Sequence of chain 1.O:
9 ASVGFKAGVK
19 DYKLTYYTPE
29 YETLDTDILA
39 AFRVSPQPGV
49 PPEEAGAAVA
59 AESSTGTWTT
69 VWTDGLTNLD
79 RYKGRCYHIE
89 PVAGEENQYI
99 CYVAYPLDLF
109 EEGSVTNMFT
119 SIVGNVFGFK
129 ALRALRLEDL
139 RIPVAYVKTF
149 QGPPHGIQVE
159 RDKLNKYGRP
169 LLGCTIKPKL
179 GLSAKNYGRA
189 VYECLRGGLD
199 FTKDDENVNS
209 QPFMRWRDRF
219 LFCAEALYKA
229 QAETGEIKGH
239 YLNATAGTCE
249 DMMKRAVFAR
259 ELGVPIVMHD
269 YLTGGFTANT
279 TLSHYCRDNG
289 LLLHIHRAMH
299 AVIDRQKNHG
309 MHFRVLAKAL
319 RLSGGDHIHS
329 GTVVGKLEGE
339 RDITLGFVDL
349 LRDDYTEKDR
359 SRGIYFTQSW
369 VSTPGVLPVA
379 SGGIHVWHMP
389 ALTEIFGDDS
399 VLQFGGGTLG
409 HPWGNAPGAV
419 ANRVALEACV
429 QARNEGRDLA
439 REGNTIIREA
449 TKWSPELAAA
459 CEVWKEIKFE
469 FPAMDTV

This protein binds this small molecule.
Small molecule (SMILES): O=P(O)(O)OC[C@@H](O)[C@H](O)C(O)(O)COP(=O)(O)O

Sequence of chain 1.M:
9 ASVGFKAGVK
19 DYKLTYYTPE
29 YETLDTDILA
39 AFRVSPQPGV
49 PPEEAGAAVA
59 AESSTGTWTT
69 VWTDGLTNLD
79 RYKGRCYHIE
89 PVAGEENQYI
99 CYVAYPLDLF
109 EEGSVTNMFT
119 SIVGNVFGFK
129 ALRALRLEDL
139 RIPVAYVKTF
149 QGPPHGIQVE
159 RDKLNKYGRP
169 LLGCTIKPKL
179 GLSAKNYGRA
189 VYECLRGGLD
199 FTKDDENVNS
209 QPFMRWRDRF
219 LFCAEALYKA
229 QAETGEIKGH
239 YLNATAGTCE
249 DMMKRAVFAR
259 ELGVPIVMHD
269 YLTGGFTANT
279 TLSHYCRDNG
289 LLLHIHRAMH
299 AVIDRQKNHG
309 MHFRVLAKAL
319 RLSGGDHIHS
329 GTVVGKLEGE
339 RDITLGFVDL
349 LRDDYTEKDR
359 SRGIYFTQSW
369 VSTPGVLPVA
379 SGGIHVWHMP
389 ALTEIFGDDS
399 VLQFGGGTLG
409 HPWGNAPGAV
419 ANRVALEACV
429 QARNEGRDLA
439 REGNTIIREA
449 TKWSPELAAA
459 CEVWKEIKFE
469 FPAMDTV

Binding-site contacts:
Ligand atom O22 contacts residue GLU60 of chain 1.O at 3.8 Å.
Ligand atom C3 contacts residue ASN123 of chain 1.O at 3.6 Å.
Ligand atom O21 contacts residue LYS334 of chain 1.M at 3.1 Å (salt-bridge).
Ligand atom O3 contacts residue HIS294 of chain 1.M at 3.7 Å.
Ligand atom O4P contacts residue ARG295 of chain 1.M at 2.9 Å (salt-bridge).
Ligand atom C5 contacts residue ASN123 of chain 1.O at 3.6 Å.
Ligand atom C3 contacts residue GLU204 of chain 1.M at 3.6 Å.
Ligand atom O4P contacts residue LEU335 of chain 1.M at 3.6 Å.
Ligand atom P1 contacts residue THR65 of chain 1.O at 3.5 Å.
Ligand atom O1P contacts residue GLY404 of chain 1.M at 2.7 Å (h-bond).
Ligand atom O22 contacts residue ASP203 of chain 1.M at 3.1 Å (salt-bridge).
Ligand atom O3P contacts residue GLY380 of chain 1.M at 3.3 Å.
Ligand atom O1P contacts residue GLY403 of chain 1.M at 3.4 Å.
Ligand atom P2 contacts residue HIS327 of chain 1.M at 3.6 Å.
Ligand atom O3P contacts residue GLY381 of chain 1.M at 2.9 Å (h-bond).
Ligand atom O3P contacts residue LYS334 of chain 1.M at 3.1 Å (salt-bridge).
Ligand atom O1 contacts residue LYS175 of chain 1.M at 3.2 Å (salt-bridge).
Ligand atom O4 contacts residue SER379 of chain 1.M at 2.8 Å (h-bond).
Ligand atom O5 contacts residue LEU335 of chain 1.M at 3.2 Å.
Ligand atom C1 contacts residue SER379 of chain 1.M at 3.7 Å.
Ligand atom O3 contacts residue ASP203 of chain 1.M at 3.7 Å.
Ligand atom O2P contacts residue GLY404 of chain 1.M at 3.9 Å.
Ligand atom O5P contacts residue HIS327 of chain 1.M at 2.7 Å (h-bond).
Ligand atom O22 contacts residue LYS175 of chain 1.M at 3.0 Å (salt-bridge).
Ligand atom O4 contacts residue HIS327 of chain 1.M at 3.8 Å.
Ligand atom O21 contacts residue GLU60 of chain 1.O at 2.6 Å (salt-bridge).
Ligand atom O3P contacts residue TRP66 of chain 1.O at 3.5 Å.
Ligand atom O6P contacts residue ARG295 of chain 1.M at 3.2 Å (salt-bridge).
Ligand atom P1 contacts residue GLY404 of chain 1.M at 3.9 Å.
Ligand atom O5P contacts residue SER379 of chain 1.M at 3.3 Å (h-bond).
Ligand atom C2 contacts residue GLU60 of chain 1.O at 3.7 Å.
Ligand atom O6P contacts residue HIS327 of chain 1.M at 3.5 Å (h-bond).
Ligand atom O1P contacts residue LYS175 of chain 1.M at 3.3 Å.
Ligand atom O3P contacts residue THR65 of chain 1.O at 3.7 Å.
Ligand atom O3 contacts residue GLU204 of chain 1.M at 2.9 Å (salt-bridge).
Ligand atom O1 contacts residue LYS334 of chain 1.M at 3.9 Å.
Ligand atom O1P contacts residue THR65 of chain 1.O at 2.7 Å (h-bond).
Ligand atom O22 contacts residue LYS177 of chain 1.M at 3.3 Å (salt-bridge).
Ligand atom P2 contacts residue ARG295 of chain 1.M at 3.8 Å.
Ligand atom O2P contacts residue GLY403 of chain 1.M at 2.8 Å (h-bond).